Sequence of chain 1.G:
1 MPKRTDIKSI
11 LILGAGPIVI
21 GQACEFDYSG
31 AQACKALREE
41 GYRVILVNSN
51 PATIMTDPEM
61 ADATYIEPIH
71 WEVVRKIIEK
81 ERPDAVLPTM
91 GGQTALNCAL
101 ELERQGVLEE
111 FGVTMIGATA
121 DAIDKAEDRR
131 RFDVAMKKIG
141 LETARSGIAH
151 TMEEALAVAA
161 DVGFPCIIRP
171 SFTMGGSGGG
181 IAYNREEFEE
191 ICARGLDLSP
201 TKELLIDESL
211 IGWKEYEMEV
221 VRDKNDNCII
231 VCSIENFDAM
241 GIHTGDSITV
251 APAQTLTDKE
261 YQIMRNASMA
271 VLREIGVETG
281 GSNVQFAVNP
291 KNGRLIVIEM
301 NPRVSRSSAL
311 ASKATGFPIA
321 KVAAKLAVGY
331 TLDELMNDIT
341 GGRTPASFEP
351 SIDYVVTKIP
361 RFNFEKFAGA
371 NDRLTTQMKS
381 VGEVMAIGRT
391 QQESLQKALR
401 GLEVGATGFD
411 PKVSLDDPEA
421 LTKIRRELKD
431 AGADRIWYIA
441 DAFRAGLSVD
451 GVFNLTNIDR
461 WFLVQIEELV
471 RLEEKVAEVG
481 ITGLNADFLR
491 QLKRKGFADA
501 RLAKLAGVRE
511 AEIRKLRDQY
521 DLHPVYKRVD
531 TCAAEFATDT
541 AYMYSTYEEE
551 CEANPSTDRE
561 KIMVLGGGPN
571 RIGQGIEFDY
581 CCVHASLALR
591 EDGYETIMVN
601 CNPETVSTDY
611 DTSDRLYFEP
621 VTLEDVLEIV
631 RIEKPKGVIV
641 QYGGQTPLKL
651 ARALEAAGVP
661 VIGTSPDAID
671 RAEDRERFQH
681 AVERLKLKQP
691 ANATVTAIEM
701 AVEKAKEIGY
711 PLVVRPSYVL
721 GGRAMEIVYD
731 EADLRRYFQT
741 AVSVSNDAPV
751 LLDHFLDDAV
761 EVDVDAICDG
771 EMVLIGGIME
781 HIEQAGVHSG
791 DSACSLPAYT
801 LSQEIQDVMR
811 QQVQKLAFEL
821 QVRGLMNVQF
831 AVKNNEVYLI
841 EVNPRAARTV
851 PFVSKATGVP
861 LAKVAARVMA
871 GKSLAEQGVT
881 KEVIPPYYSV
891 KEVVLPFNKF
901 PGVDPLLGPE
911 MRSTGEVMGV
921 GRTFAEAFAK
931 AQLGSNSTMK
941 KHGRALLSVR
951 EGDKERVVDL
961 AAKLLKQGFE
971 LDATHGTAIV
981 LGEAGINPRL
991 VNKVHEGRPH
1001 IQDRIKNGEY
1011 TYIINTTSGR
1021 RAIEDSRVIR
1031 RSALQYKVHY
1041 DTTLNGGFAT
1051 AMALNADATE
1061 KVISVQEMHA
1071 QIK

This small molecule binds to this protein.
Small molecule (SMILES): NCCC[C@H](N)C(=O)O

Binding-site contacts:
Ligand atom NE contacts residue GLU783 of chain 1.G at 2.7 Å (salt-bridge).
Ligand atom OXT contacts residue ASP1041 of chain 1.G at 4.4 Å.
Ligand atom CD contacts residue GLU783 of chain 1.G at 3.3 Å.
Ligand atom OXT contacts residue LEU907 of chain 1.G at 2.9 Å.
Ligand atom OXT contacts residue TYR1040 of chain 1.G at 4.4 Å.
Ligand atom NE contacts residue ALA793 of chain 1.G at 3.8 Å.
Ligand atom CB contacts residue GLU783 of chain 1.G at 3.5 Å.
Ligand atom CA contacts residue ASP1041 of chain 1.G at 4.5 Å.
Ligand atom OXT contacts residue THR1042 of chain 1.G at 2.7 Å (h-bond).
Ligand atom N contacts residue TYR1040 of chain 1.G at 2.8 Å (h-bond).
Ligand atom CD contacts residue LEU895 of chain 1.G at 4.0 Å (hydrophobic).
Ligand atom CG contacts residue GLU892 of chain 1.G at 4.0 Å.
Ligand atom O contacts residue TYR1040 of chain 1.G at 3.2 Å (h-bond).
Ligand atom CB contacts residue LEU907 of chain 1.G at 4.1 Å (hydrophobic).
Ligand atom CD contacts residue GLU892 of chain 1.G at 3.8 Å.
Ligand atom CG contacts residue LEU895 of chain 1.G at 3.9 Å (hydrophobic).
Ligand atom O contacts residue THR1043 of chain 1.G at 4.4 Å.
Ligand atom CA contacts residue TYR1040 of chain 1.G at 3.7 Å (hydrophobic).
Ligand atom CD contacts residue VAL893 of chain 1.G at 3.7 Å (hydrophobic).
Ligand atom CD contacts residue ASP791 of chain 1.G at 3.1 Å.
Ligand atom NE contacts residue SER792 of chain 1.G at 4.1 Å.
Ligand atom C contacts residue LEU907 of chain 1.G at 3.7 Å (hydrophobic).
Ligand atom O contacts residue ASP1041 of chain 1.G at 2.8 Å.
Ligand atom C contacts residue THR1042 of chain 1.G at 3.5 Å.
Ligand atom NE contacts residue GLU892 of chain 1.G at 2.8 Å (salt-bridge).
Ligand atom CG contacts residue GLU783 of chain 1.G at 3.9 Å.
Ligand atom N contacts residue ASP1041 of chain 1.G at 3.6 Å.
Ligand atom CG contacts residue VAL893 of chain 1.G at 4.4 Å (hydrophobic).
Ligand atom NE contacts residue VAL893 of chain 1.G at 3.9 Å.
Ligand atom C contacts residue TYR1040 of chain 1.G at 3.5 Å (hydrophobic).
Ligand atom O contacts residue LEU907 of chain 1.G at 4.3 Å.
Ligand atom N contacts residue HIS1039 of chain 1.G at 4.0 Å.
Ligand atom NE contacts residue ASP791 of chain 1.G at 2.9 Å (salt-bridge).
Ligand atom CA contacts residue LEU907 of chain 1.G at 4.3 Å (hydrophobic).
Ligand atom CD contacts residue LEU907 of chain 1.G at 4.0 Å (hydrophobic).
Ligand atom O contacts residue THR1042 of chain 1.G at 2.6 Å (h-bond).
Ligand atom C contacts residue ASP1041 of chain 1.G at 3.9 Å.